Sequence of chain 1.PA:
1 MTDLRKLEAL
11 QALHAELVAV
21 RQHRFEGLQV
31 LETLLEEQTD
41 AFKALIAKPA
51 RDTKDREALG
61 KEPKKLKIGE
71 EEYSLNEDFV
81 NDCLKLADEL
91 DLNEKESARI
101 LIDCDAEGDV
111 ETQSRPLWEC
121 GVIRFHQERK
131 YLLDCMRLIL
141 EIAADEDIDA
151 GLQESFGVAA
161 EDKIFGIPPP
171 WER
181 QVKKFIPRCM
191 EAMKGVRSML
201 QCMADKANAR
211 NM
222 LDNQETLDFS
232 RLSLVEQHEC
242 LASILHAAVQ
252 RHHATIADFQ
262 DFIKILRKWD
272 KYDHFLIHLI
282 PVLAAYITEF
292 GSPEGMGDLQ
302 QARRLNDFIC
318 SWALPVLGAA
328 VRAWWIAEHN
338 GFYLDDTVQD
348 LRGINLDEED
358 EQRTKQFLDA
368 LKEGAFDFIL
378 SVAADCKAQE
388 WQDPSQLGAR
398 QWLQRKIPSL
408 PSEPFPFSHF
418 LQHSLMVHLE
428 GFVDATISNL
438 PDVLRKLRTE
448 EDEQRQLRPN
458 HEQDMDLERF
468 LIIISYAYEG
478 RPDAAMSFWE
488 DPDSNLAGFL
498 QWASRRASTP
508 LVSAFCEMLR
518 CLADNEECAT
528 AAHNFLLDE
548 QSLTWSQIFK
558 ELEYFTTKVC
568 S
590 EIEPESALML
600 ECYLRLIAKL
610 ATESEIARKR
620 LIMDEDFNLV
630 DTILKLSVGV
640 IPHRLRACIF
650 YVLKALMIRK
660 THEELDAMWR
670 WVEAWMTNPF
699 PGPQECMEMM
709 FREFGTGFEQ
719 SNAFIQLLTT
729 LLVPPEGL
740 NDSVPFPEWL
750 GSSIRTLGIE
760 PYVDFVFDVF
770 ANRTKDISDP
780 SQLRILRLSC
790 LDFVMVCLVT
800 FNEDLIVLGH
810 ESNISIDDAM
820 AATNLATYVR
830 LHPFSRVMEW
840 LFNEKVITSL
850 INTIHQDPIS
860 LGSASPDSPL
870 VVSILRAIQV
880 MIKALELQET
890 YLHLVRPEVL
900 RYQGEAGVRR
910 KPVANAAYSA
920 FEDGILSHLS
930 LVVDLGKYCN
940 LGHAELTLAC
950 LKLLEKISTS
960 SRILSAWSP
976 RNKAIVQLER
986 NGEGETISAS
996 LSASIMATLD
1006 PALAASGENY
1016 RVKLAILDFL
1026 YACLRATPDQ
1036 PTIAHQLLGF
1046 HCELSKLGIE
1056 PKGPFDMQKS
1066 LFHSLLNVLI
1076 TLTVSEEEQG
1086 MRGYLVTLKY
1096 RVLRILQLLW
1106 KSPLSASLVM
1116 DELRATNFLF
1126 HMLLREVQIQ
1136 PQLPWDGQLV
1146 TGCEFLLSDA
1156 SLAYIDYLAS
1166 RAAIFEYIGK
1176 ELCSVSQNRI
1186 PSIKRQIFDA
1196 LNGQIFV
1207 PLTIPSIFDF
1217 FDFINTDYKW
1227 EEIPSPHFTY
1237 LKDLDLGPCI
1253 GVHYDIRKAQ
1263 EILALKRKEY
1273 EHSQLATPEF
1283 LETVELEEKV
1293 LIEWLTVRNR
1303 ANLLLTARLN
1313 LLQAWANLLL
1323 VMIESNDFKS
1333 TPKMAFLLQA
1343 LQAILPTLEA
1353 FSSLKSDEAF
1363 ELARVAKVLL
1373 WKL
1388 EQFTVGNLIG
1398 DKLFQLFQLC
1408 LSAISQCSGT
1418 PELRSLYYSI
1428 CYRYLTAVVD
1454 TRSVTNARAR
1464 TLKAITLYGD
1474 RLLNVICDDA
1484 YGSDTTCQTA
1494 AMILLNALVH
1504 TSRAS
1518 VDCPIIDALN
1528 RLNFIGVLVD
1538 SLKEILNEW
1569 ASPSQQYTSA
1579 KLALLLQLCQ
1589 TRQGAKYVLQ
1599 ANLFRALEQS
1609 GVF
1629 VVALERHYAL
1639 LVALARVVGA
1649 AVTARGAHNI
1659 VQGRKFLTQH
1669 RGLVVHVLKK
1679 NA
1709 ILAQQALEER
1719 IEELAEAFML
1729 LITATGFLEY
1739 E

Binding-site contacts:
Ligand atom CD1 contacts residue ASN1122 of chain 1.PA at 4.3 Å.
Ligand atom CA contacts residue HIS1126 of chain 1.PA at 4.3 Å.
Ligand atom CG contacts residue GLN1063 of chain 1.PA at 4.3 Å.
Ligand atom O contacts residue VAL1202 of chain 1.PA at 3.2 Å.
Ligand atom CZ contacts residue GLN1063 of chain 1.PA at 4.1 Å.
Ligand atom CD1 contacts residue ALA1120 of chain 1.PA at 4.3 Å (hydrophobic).
Ligand atom CB contacts residue THR1121 of chain 1.PA at 3.3 Å.
Ligand atom CD1 contacts residue GLN1063 of chain 1.PA at 3.8 Å.
Ligand atom CA contacts residue GLN1063 of chain 1.PA at 4.3 Å.
Ligand atom CE2 contacts residue ASN1072 of chain 1.PA at 4.4 Å.
Ligand atom CD2 contacts residue ALA1120 of chain 1.PA at 3.5 Å (hydrophobic).
Ligand atom CD2 contacts residue THR1121 of chain 1.PA at 4.0 Å.
Ligand atom CD2 contacts residue GLN1063 of chain 1.PA at 3.6 Å.
Ligand atom C contacts residue GLN1063 of chain 1.PA at 3.9 Å.
Ligand atom CD1 contacts residue ASN1072 of chain 1.PA at 4.0 Å.
Ligand atom OH contacts residue HIS1068 of chain 1.PA at 3.8 Å.
Ligand atom CD2 contacts residue LEU1129 of chain 1.PA at 4.2 Å (hydrophobic).
Ligand atom OH contacts residue GLN1063 of chain 1.PA at 3.7 Å.
Ligand atom CD1 contacts residue THR1121 of chain 1.PA at 3.0 Å.
Ligand atom O contacts residue HIS1126 of chain 1.PA at 3.3 Å (h-bond).
Ligand atom CE1 contacts residue THR1121 of chain 1.PA at 3.9 Å.
Ligand atom CG2 contacts residue GLN1063 of chain 1.PA at 3.3 Å.
Ligand atom CG contacts residue HIS1126 of chain 1.PA at 4.3 Å.
Ligand atom OH contacts residue ASN1072 of chain 1.PA at 3.1 Å (h-bond).
Ligand atom C contacts residue HIS1126 of chain 1.PA at 4.0 Å.
Ligand atom CD2 contacts residue PHE1125 of chain 1.PA at 4.2 Å (hydrophobic).
Ligand atom CG contacts residue ASN1072 of chain 1.PA at 4.2 Å.
Ligand atom SD contacts residue ASN1072 of chain 1.PA at 3.7 Å.
Ligand atom CG contacts residue ALA1120 of chain 1.PA at 4.4 Å (hydrophobic).
Ligand atom CD2 contacts residue HIS1126 of chain 1.PA at 3.4 Å.
Ligand atom CD2 contacts residue THR1121 of chain 1.PA at 4.3 Å.
Ligand atom CB contacts residue GLN1063 of chain 1.PA at 4.5 Å.
Ligand atom C contacts residue VAL1202 of chain 1.PA at 4.2 Å (hydrophobic).
Ligand atom CE2 contacts residue GLN1063 of chain 1.PA at 3.3 Å.
Ligand atom CE1 contacts residue ASN1072 of chain 1.PA at 3.3 Å.
Ligand atom O contacts residue THR1121 of chain 1.PA at 4.0 Å.
Ligand atom CZ contacts residue ASN1072 of chain 1.PA at 3.5 Å.
Ligand atom O contacts residue GLN1063 of chain 1.PA at 2.9 Å (h-bond).
Ligand atom CG contacts residue THR1121 of chain 1.PA at 3.3 Å.
Ligand atom CD1 contacts residue PHE1125 of chain 1.PA at 3.6 Å (hydrophobic).

The protein below binds the small molecule below.
Small molecule (SMILES): CC[C@H](C)[C@H](N)C(=O)N[C@@H](CC(C)C)C(=O)N1CCC[C@H]1C(=O)N[C@@H](CCSC)C(=O)N[C@@H](Cc1ccc(O)cc1)C(=O)N[C@@H](CCCCN)C(=O)N[C@@H](CC(C)C)C(=O)N[C@@H](CO)C(=O)N1CCC[C@H]1C=O